This small molecule binds to this protein.
Small molecule (SMILES): CC(=O)N[C@H]1[C@H](O[C@H]2[C@H](O)[C@@H](NC(C)=O)CO[C@@H]2CO)O[C@H](CO)[C@@H](O)[C@@H]1O

Binding-site contacts:
Ligand atom O5 contacts residue ASP796 of chain 1.C at 3.5 Å (salt-bridge).
Ligand atom O5 contacts residue ASN709 of chain 1.B at 2.4 Å (h-bond).
Ligand atom C1 contacts residue ASP796 of chain 1.C at 3.8 Å.
Ligand atom C8 contacts residue GLY1131 of chain 1.B at 3.7 Å.
Ligand atom C3 contacts residue ASN709 of chain 1.B at 3.8 Å.
Ligand atom C7 contacts residue ASN709 of chain 1.B at 3.5 Å.
Ligand atom O7 contacts residue ASN709 of chain 1.B at 3.9 Å.
Ligand atom C2 contacts residue ASN709 of chain 1.B at 2.5 Å.
Ligand atom O7 contacts residue ILE1130 of chain 1.B at 4.2 Å.
Ligand atom C2 contacts residue ASP796 of chain 1.C at 4.5 Å.
Ligand atom C8 contacts residue ILE1130 of chain 1.B at 4.4 Å (hydrophobic).
Ligand atom C8 contacts residue ASN709 of chain 1.B at 4.5 Å.
Ligand atom C5 contacts residue ASN709 of chain 1.B at 3.7 Å.
Ligand atom N2 contacts residue ASN709 of chain 1.B at 2.8 Å (h-bond).
Ligand atom C4 contacts residue ASN709 of chain 1.B at 4.3 Å.
Ligand atom C1 contacts residue ASN709 of chain 1.B at 1.4 Å.

Sequence of chain 1.C:
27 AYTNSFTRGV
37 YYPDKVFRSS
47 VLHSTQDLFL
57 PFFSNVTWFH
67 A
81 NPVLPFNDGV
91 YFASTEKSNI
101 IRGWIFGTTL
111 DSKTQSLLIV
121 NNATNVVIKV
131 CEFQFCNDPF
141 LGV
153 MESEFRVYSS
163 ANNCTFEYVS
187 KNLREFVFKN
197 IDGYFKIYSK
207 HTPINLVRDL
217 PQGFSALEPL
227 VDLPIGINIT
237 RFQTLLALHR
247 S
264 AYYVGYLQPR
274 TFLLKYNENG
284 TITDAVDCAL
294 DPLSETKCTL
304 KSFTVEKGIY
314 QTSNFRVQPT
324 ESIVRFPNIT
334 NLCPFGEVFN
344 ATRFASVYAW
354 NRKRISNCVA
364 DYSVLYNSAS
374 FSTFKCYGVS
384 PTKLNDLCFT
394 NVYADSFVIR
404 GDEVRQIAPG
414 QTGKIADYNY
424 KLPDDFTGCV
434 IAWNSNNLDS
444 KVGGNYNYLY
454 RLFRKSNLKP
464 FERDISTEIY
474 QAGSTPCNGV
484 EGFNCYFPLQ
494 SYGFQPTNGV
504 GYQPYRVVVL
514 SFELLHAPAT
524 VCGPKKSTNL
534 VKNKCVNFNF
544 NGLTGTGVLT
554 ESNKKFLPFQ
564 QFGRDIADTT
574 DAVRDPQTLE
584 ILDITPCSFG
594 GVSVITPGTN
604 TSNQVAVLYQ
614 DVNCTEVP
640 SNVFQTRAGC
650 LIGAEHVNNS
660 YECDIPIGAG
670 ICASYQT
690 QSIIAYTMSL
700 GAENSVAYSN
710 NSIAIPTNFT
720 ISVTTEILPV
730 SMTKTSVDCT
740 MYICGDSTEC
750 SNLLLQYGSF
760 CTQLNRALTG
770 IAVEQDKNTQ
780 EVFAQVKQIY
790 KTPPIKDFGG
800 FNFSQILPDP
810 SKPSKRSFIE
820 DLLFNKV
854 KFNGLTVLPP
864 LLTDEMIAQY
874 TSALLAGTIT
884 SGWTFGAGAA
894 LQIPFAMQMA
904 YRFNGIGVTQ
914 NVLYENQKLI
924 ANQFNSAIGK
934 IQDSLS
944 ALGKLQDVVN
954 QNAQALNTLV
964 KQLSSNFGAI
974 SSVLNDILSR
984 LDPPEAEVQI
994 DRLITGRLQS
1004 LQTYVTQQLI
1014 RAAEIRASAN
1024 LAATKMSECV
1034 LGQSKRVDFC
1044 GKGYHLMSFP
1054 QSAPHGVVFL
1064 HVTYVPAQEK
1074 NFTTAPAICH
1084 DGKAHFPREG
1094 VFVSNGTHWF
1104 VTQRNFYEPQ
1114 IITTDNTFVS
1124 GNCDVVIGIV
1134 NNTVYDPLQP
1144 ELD

Sequence of chain 1.B:
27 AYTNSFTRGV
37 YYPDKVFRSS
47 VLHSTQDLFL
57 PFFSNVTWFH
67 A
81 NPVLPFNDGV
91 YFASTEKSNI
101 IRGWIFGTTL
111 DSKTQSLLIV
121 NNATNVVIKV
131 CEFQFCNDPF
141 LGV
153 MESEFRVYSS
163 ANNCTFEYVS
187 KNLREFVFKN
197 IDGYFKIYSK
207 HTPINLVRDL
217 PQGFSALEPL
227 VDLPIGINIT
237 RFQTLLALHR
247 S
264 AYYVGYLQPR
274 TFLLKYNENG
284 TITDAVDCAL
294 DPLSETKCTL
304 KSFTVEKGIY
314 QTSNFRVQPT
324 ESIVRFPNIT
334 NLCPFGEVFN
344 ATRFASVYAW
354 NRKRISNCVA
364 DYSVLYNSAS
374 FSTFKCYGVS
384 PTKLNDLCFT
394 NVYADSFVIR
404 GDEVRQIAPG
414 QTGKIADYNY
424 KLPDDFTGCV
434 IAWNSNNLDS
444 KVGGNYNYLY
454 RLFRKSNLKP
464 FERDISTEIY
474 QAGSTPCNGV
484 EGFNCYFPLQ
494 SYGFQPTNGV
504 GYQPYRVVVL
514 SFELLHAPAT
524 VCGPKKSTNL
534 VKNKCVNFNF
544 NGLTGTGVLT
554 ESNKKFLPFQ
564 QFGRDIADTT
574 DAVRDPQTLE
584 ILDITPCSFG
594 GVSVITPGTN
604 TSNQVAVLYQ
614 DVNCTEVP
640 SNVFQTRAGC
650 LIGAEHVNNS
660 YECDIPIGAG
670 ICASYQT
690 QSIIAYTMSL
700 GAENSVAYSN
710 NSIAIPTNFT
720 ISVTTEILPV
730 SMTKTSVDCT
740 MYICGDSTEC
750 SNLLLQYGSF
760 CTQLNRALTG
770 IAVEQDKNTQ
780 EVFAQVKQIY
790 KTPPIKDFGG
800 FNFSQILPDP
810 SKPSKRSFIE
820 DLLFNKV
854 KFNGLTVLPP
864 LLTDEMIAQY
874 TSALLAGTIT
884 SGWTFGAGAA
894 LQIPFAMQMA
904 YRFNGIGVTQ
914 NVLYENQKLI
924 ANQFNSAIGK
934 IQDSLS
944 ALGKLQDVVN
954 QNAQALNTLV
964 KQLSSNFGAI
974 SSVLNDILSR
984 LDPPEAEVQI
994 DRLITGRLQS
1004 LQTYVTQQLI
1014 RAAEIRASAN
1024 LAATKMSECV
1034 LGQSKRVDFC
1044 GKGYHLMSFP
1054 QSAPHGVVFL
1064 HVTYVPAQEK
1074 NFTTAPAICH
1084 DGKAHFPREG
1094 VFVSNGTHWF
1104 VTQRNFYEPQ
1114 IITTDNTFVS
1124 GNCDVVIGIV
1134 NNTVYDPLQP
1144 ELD